Sequence of chain 2.A:
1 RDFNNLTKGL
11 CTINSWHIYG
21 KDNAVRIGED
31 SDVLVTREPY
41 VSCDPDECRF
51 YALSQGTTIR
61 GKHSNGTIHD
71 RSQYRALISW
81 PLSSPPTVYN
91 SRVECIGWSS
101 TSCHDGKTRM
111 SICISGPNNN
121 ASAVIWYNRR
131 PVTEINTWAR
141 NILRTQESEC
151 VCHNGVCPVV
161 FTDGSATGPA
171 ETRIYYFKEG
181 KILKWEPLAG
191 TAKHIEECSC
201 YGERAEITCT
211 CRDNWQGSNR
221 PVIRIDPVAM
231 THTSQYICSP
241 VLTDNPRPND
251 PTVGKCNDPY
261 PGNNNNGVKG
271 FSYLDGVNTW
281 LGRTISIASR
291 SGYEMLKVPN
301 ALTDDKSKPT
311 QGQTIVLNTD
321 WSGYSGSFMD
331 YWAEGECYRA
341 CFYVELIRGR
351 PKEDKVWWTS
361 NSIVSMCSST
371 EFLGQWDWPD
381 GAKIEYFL

Binding-site contacts:
Ligand atom C9 contacts residue GLU197 of chain 2.A at 3.9 Å.
Ligand atom C92 contacts residue GLU196 of chain 2.A at 3.5 Å.
Ligand atom O1B contacts residue ARG37 of chain 2.A at 2.9 Å (salt-bridge).
Ligand atom O1A contacts residue ARG290 of chain 2.A at 2.7 Å (salt-bridge).
Ligand atom O1A contacts residue TYR324 of chain 2.A at 3.2 Å (h-bond).
Ligand atom C4 contacts residue GLU38 of chain 2.A at 3.5 Å.
Ligand atom CD1 contacts residue ILE142 of chain 2.A at 3.8 Å (hydrophobic).
Ligand atom C3 contacts residue TYR324 of chain 2.A at 3.2 Å (hydrophobic).
Ligand atom C4 contacts residue TYR324 of chain 2.A at 3.6 Å (hydrophobic).
Ligand atom C5 contacts residue ASP70 of chain 2.A at 3.6 Å.
Ligand atom CD2 contacts residue ARG144 of chain 2.A at 3.3 Å.
Ligand atom O10 contacts residue ARG71 of chain 2.A at 3.0 Å (salt-bridge).
Ligand atom C91 contacts residue ARG212 of chain 2.A at 3.8 Å.
Ligand atom O1B contacts residue ARG290 of chain 2.A at 2.8 Å (salt-bridge).
Ligand atom CG contacts residue ALA166 of chain 2.A at 3.7 Å (hydrophobic).
Ligand atom CD2 contacts residue ALA166 of chain 2.A at 3.5 Å (hydrophobic).
Ligand atom C4 contacts residue ASP70 of chain 2.A at 3.4 Å.
Ligand atom CE2 contacts residue ASN141 of chain 2.A at 3.5 Å.
Ligand atom O1A contacts residue ARG212 of chain 2.A at 3.6 Å (salt-bridge).
Ligand atom C3 contacts residue ASP70 of chain 2.A at 3.3 Å.
Ligand atom C3 contacts residue GLU38 of chain 2.A at 3.5 Å.
Ligand atom O1B contacts residue TYR324 of chain 2.A at 3.5 Å (h-bond).
Ligand atom CE2 contacts residue GLY164 of chain 2.A at 3.4 Å.
Ligand atom CE2 contacts residue ALA166 of chain 2.A at 3.5 Å (hydrophobic).
Ligand atom C92 contacts residue ASN214 of chain 2.A at 3.7 Å.
Ligand atom C6 contacts residue TYR324 of chain 2.A at 3.6 Å (hydrophobic).
Ligand atom C2 contacts residue TYR324 of chain 2.A at 2.9 Å (hydrophobic).
Ligand atom CZ contacts residue ASN141 of chain 2.A at 3.8 Å.
Ligand atom C3 contacts residue ARG37 of chain 2.A at 3.7 Å.
Ligand atom CZ contacts residue ALA166 of chain 2.A at 3.8 Å (hydrophobic).
Ligand atom C6 contacts residue GLU197 of chain 2.A at 3.8 Å.
Ligand atom O10 contacts residue ASP70 of chain 2.A at 3.4 Å.
Ligand atom NE contacts residue GLU38 of chain 2.A at 2.8 Å (salt-bridge).
Ligand atom C91 contacts residue GLU197 of chain 2.A at 3.6 Å.
Ligand atom CG contacts residue ILE142 of chain 2.A at 3.8 Å (hydrophobic).
Ligand atom O6 contacts residue TYR324 of chain 2.A at 3.3 Å (h-bond).
Ligand atom C1 contacts residue ARG290 of chain 2.A at 3.4 Å.
Ligand atom C92 contacts residue ARG212 of chain 2.A at 3.6 Å.
Ligand atom C1 contacts residue TYR324 of chain 2.A at 3.0 Å (hydrophobic).
Ligand atom NE contacts residue ASP70 of chain 2.A at 2.7 Å (salt-bridge).

This protein binds this small molecule.
Small molecule (SMILES): CCCN(CCc1ccccc1)C(=O)[C@@H]1OC(C(=O)O)=C[C@H](N)[C@H]1NC(C)=O